Binding-site contacts:
Ligand atom C1 contacts residue TYR82 of chain 1.B at 3.2 Å (hydrophobic).
Ligand atom O contacts residue TYR82 of chain 1.B at 3.8 Å.
Ligand atom S3 contacts residue ASP37 of chain 1.B at 4.2 Å.
Ligand atom C1 contacts residue PHE99 of chain 1.B at 3.6 Å (hydrophobic).
Ligand atom C4 contacts residue PHE46 of chain 1.B at 3.5 Å (hydrophobic).
Ligand atom O contacts residue ILE56 of chain 1.B at 2.8 Å (h-bond).
Ligand atom S3 contacts residue TRP59 of chain 1.B at 3.9 Å.
Ligand atom S contacts residue ILE56 of chain 1.B at 4.1 Å.
Ligand atom C1 contacts residue TRP59 of chain 1.B at 4.3 Å (hydrophobic).
Ligand atom S3 contacts residue TYR26 of chain 1.B at 3.5 Å (h-bond).
Ligand atom S contacts residue TRP59 of chain 1.B at 4.0 Å.
Ligand atom C2 contacts residue TYR82 of chain 1.B at 4.3 Å (hydrophobic).
Ligand atom O contacts residue VAL55 of chain 1.B at 3.2 Å.
Ligand atom S3 contacts residue PHE46 of chain 1.B at 4.3 Å.
Ligand atom S contacts residue VAL55 of chain 1.B at 4.0 Å.
Ligand atom C4 contacts residue TYR26 of chain 1.B at 3.0 Å (hydrophobic).
Ligand atom C4 contacts residue ASP37 of chain 1.B at 4.2 Å.
Ligand atom C1 contacts residue ILE56 of chain 1.B at 4.0 Å (hydrophobic).
Ligand atom S contacts residue TYR82 of chain 1.B at 4.1 Å.

Sequence of chain 1.B:
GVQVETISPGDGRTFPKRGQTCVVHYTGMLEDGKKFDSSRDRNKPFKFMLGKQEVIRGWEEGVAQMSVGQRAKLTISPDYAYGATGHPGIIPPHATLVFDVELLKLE

A small-molecule ligand and the protein it binds are described below.
Small molecule (SMILES): CSC[S@](C)=O